Sequence of chain 1.E:
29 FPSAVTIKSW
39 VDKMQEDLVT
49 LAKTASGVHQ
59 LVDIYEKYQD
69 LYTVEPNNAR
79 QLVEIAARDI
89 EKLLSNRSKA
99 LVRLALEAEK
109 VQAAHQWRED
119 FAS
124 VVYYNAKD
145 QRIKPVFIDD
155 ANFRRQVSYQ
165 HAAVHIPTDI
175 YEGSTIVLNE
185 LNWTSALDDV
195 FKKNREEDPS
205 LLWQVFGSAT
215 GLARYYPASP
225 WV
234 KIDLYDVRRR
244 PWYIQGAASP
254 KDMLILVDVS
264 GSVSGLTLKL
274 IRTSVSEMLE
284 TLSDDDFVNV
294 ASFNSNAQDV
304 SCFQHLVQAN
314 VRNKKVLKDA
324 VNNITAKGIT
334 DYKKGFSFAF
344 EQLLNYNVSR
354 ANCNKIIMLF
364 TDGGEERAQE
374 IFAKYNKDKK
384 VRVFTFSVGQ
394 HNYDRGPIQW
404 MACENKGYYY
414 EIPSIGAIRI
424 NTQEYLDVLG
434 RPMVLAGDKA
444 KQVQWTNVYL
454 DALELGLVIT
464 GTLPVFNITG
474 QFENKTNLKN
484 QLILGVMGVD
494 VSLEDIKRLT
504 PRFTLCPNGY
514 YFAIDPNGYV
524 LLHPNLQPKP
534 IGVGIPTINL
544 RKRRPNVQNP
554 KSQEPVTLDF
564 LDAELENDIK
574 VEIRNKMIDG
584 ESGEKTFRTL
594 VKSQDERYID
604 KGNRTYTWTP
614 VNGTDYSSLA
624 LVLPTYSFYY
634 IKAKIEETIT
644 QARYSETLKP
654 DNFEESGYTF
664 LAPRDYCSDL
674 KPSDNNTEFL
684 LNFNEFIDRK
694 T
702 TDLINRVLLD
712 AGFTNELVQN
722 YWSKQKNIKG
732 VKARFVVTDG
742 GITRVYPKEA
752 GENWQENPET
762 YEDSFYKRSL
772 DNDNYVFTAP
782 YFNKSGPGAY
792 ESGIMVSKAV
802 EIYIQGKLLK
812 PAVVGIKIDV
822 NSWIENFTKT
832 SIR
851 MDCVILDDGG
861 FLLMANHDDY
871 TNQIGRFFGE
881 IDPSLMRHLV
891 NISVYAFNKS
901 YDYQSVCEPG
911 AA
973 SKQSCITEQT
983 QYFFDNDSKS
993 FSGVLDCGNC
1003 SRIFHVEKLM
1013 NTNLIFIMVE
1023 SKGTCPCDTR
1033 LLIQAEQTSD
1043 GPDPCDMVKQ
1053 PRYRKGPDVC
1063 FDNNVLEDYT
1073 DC

A small-molecule ligand and the protein it binds are described below.
Small molecule (SMILES): CC(=O)N[C@H]1[C@H](O[C@H]2[C@H](O)[C@@H](NC(C)=O)CO[C@@H]2CO)O[C@H](CO)[C@@H](O)[C@@H]1O

Binding-site contacts:
Ligand atom O5 contacts residue LEU593 of chain 1.E at 3.6 Å.
Ligand atom O5 contacts residue PHE985 of chain 1.E at 3.7 Å.
Ligand atom C6 contacts residue PHE985 of chain 1.E at 3.6 Å (hydrophobic).
Ligand atom C5 contacts residue ASN898 of chain 1.E at 3.7 Å.
Ligand atom C8 contacts residue ASN898 of chain 1.E at 4.2 Å.
Ligand atom O5 contacts residue ASN898 of chain 1.E at 2.4 Å (h-bond).
Ligand atom O6 contacts residue LEU593 of chain 1.E at 4.2 Å.
Ligand atom C2 contacts residue ASN898 of chain 1.E at 2.4 Å.
Ligand atom C6 contacts residue LEU593 of chain 1.E at 3.8 Å (hydrophobic).
Ligand atom C5 contacts residue PHE985 of chain 1.E at 4.4 Å (hydrophobic).
Ligand atom C1 contacts residue PHE897 of chain 1.E at 4.4 Å (hydrophobic).
Ligand atom C4 contacts residue ASN898 of chain 1.E at 4.3 Å.
Ligand atom C7 contacts residue ASN898 of chain 1.E at 3.1 Å.
Ligand atom C1 contacts residue LEU593 of chain 1.E at 4.2 Å (hydrophobic).
Ligand atom C5 contacts residue LEU593 of chain 1.E at 3.7 Å (hydrophobic).
Ligand atom O7 contacts residue ASN898 of chain 1.E at 3.2 Å (h-bond).
Ligand atom O7 contacts residue PHE897 of chain 1.E at 3.7 Å.
Ligand atom C3 contacts residue ASN898 of chain 1.E at 3.8 Å.
Ligand atom O5 contacts residue PHE897 of chain 1.E at 4.4 Å.
Ligand atom N2 contacts residue ASN898 of chain 1.E at 2.8 Å (h-bond).
Ligand atom C1 contacts residue ASN898 of chain 1.E at 1.4 Å.